A protein and the small-molecule ligand that binds it are described below.
Small molecule (SMILES): CC(C)CCC[C@@H](C)[C@H]1CC[C@H]2[C@@H]3CC=C4C[C@@H](OC(=O)CCC(=O)O)CC[C@]4(C)[C@H]3CC[C@]12C

Sequence of chain 1.A:
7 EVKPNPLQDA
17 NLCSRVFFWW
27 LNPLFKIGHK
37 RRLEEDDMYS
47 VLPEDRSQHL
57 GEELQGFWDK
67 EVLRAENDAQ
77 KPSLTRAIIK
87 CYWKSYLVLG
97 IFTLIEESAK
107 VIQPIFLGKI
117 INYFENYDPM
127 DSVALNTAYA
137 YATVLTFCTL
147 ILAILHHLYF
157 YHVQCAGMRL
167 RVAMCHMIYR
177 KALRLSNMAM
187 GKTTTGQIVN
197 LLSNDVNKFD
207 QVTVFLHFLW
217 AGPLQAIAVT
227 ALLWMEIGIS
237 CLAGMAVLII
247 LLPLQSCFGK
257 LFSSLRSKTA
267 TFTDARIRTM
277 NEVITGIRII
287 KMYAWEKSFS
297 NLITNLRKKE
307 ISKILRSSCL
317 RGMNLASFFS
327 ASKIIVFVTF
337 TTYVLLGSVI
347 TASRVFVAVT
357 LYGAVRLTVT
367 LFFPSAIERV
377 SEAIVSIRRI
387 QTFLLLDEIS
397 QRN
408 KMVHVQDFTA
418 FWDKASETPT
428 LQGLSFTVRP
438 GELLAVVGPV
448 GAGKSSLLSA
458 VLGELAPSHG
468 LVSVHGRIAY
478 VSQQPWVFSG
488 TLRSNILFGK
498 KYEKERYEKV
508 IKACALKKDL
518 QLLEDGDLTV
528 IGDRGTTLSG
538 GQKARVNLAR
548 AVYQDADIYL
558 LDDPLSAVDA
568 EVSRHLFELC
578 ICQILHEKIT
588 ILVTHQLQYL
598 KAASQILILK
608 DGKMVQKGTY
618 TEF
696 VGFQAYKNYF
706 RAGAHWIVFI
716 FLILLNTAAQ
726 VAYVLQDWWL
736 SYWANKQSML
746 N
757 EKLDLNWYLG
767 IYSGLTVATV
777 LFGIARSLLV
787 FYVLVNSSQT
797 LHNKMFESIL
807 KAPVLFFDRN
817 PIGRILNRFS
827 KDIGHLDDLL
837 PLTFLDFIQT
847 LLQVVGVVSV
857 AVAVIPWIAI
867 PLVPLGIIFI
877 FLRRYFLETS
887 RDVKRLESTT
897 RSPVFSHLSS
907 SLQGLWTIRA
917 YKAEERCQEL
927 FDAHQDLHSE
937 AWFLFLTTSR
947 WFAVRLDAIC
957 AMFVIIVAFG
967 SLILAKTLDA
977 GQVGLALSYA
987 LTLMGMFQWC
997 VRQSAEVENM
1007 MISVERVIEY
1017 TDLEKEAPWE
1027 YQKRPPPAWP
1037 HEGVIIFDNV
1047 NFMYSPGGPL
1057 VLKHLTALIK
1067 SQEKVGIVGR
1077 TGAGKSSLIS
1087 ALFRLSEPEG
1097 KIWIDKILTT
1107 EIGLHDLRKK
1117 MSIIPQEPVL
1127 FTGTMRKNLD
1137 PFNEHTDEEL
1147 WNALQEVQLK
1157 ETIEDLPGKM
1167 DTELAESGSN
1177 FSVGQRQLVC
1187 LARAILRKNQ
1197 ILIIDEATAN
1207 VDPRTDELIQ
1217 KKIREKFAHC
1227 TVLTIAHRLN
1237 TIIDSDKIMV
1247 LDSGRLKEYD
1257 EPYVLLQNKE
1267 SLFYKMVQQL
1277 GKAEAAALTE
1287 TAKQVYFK

Binding-site contacts:
Ligand atom CBA contacts residue PHE778 of chain 1.A at 3.6 Å (hydrophobic).
Ligand atom CAL contacts residue LEU311 of chain 1.A at 4.0 Å (hydrophobic).
Ligand atom CAC contacts residue PHE716 of chain 1.A at 3.6 Å (hydrophobic).
Ligand atom OAH contacts residue ARG312 of chain 1.A at 2.7 Å (salt-bridge).
Ligand atom CAY contacts residue LEU311 of chain 1.A at 3.8 Å (hydrophobic).
Ligand atom CAP contacts residue ALA781 of chain 1.A at 3.7 Å (hydrophobic).
Ligand atom CAM contacts residue LEU311 of chain 1.A at 4.1 Å (hydrophobic).
Ligand atom OAW contacts residue LEU311 of chain 1.A at 4.3 Å.
Ligand atom CAX contacts residue ARG312 of chain 1.A at 3.8 Å.
Ligand atom CBC contacts residue TYR788 of chain 1.A at 4.4 Å (hydrophobic).
Ligand atom OAF contacts residue ARG312 of chain 1.A at 4.3 Å.
Ligand atom CBE contacts residue ALA781 of chain 1.A at 4.3 Å (hydrophobic).
Ligand atom CBG contacts residue LEU784 of chain 1.A at 4.5 Å (hydrophobic).
Ligand atom CAR contacts residue TYR788 of chain 1.A at 3.5 Å (hydrophobic).
Ligand atom CAJ contacts residue ALA781 of chain 1.A at 4.0 Å (hydrophobic).
Ligand atom CAQ contacts residue LEU784 of chain 1.A at 4.2 Å (hydrophobic).
Ligand atom CAN contacts residue LEU720 of chain 1.A at 3.8 Å (hydrophobic).
Ligand atom CAO contacts residue PHE716 of chain 1.A at 4.2 Å (hydrophobic).
Ligand atom CAI contacts residue LEU784 of chain 1.A at 4.5 Å (hydrophobic).
Ligand atom CAL contacts residue SER308 of chain 1.A at 4.3 Å.
Ligand atom CAO contacts residue ALA781 of chain 1.A at 3.5 Å (hydrophobic).
Ligand atom CAX contacts residue SER308 of chain 1.A at 4.3 Å.
Ligand atom CAK contacts residue LEU784 of chain 1.A at 3.7 Å (hydrophobic).
Ligand atom CAT contacts residue TYR788 of chain 1.A at 3.6 Å (hydrophobic).
Ligand atom OAH contacts residue SER308 of chain 1.A at 4.0 Å.
Ligand atom OAG contacts residue CYS315 of chain 1.A at 4.0 Å.
Ligand atom CAQ contacts residue ALA781 of chain 1.A at 4.4 Å (hydrophobic).
Ligand atom OAG contacts residue LEU311 of chain 1.A at 3.4 Å.
Ligand atom CAN contacts residue PHE778 of chain 1.A at 4.1 Å (hydrophobic).
Ligand atom CAA contacts residue PHE778 of chain 1.A at 4.0 Å (hydrophobic).
Ligand atom CAA contacts residue LEU777 of chain 1.A at 4.1 Å (hydrophobic).
Ligand atom CAN contacts residue ALA781 of chain 1.A at 4.0 Å (hydrophobic).
Ligand atom CAO contacts residue LEU720 of chain 1.A at 4.1 Å (hydrophobic).
Ligand atom CAS contacts residue LEU785 of chain 1.A at 4.3 Å (hydrophobic).
Ligand atom CAL contacts residue ARG312 of chain 1.A at 4.4 Å.
Ligand atom CAU contacts residue LEU785 of chain 1.A at 4.0 Å (hydrophobic).